A small-molecule ligand and the protein it binds are described below.
Small molecule (SMILES): CC(=O)N[C@H]1[C@H](O[C@H]2[C@H](O[C@@H]3O[C@@H](C)[C@@H](O)[C@@H](O)[C@@H]3O)[C@@H](NC(C)=O)CO[C@@H]2CO[C@@H]2O[C@@H](C)[C@@H](O)[C@@H](O)[C@@H]2O)O[C@H](CO)[C@@H](O)[C@@H]1O

Sequence of chain 1.A:
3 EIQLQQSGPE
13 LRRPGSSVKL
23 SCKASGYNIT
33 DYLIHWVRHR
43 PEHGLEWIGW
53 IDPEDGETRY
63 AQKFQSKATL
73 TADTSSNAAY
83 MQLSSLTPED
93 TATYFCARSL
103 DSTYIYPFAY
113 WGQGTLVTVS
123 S

Binding-site contacts:
Ligand atom C5 contacts residue ASN30 of chain 1.A at 3.7 Å.
Ligand atom O4 contacts residue SER77 of chain 1.A at 3.4 Å.
Ligand atom O7 contacts residue THR76 of chain 1.A at 3.7 Å.
Ligand atom C2 contacts residue THR76 of chain 1.A at 4.5 Å.
Ligand atom C8 contacts residue ASN79 of chain 1.A at 4.3 Å.
Ligand atom C7 contacts residue ASN30 of chain 1.A at 3.6 Å.
Ligand atom O4 contacts residue THR76 of chain 1.A at 4.2 Å.
Ligand atom C4 contacts residue THR76 of chain 1.A at 4.4 Å.
Ligand atom O5 contacts residue SER77 of chain 1.A at 4.1 Å.
Ligand atom C4 contacts residue ASN30 of chain 1.A at 4.3 Å.
Ligand atom C1 contacts residue SER77 of chain 1.A at 4.5 Å.
Ligand atom C1 contacts residue THR76 of chain 1.A at 3.9 Å.
Ligand atom C5 contacts residue THR76 of chain 1.A at 4.5 Å.
Ligand atom C3 contacts residue THR76 of chain 1.A at 3.8 Å.
Ligand atom O7 contacts residue ASN30 of chain 1.A at 3.8 Å.
Ligand atom C1 contacts residue ASN30 of chain 1.A at 1.4 Å.
Ligand atom O3 contacts residue THR76 of chain 1.A at 4.4 Å.
Ligand atom N2 contacts residue THR76 of chain 1.A at 4.4 Å.
Ligand atom C2 contacts residue SER77 of chain 1.A at 4.4 Å.
Ligand atom O5 contacts residue ASN30 of chain 1.A at 2.4 Å (h-bond).
Ligand atom C2 contacts residue ASN30 of chain 1.A at 2.5 Å.
Ligand atom C3 contacts residue ASN30 of chain 1.A at 3.8 Å.
Ligand atom N2 contacts residue ASN30 of chain 1.A at 2.9 Å (h-bond).
Ligand atom O5 contacts residue THR76 of chain 1.A at 3.4 Å.